Sequence of chain 1.B:
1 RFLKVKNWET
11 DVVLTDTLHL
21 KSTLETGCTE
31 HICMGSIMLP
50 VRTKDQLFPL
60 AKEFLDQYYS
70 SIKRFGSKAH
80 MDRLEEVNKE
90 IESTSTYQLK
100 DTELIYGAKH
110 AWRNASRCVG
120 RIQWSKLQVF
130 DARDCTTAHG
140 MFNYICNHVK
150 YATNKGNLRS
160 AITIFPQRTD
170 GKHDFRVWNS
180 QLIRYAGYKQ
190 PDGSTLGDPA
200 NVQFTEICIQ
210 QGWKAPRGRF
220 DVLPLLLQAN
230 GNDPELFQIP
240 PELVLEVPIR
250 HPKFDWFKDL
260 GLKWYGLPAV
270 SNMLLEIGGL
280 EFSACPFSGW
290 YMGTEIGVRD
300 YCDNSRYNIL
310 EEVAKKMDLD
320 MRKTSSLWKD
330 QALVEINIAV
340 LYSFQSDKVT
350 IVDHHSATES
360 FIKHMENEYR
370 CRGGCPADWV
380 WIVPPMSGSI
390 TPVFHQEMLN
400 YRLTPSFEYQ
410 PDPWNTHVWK

Binding-site contacts:
Ligand atom C4 contacts residue VAL269 of chain 1.B at 3.2 Å (hydrophobic).
Ligand atom C2 contacts residue HEM1 of chain 1.I at 3.8 Å.
Ligand atom S contacts residue GLY288 of chain 1.B at 4.2 Å.
Ligand atom C2' contacts residue PRO267 of chain 1.B at 3.9 Å (hydrophobic).
Ligand atom N1 contacts residue PRO267 of chain 1.B at 4.1 Å.
Ligand atom C contacts residue GLU294 of chain 1.B at 3.7 Å.
Ligand atom S contacts residue HEM1 of chain 1.I at 3.4 Å.
Ligand atom C contacts residue HEM1 of chain 1.I at 3.9 Å.
Ligand atom C2' contacts residue GLY288 of chain 1.B at 3.9 Å.
Ligand atom C2 contacts residue VAL269 of chain 1.B at 4.2 Å (hydrophobic).
Ligand atom C6 contacts residue HEM1 of chain 1.I at 3.6 Å.
Ligand atom C2' contacts residue SER287 of chain 1.B at 3.7 Å.
Ligand atom C1 contacts residue HEM1 of chain 1.I at 3.8 Å.
Ligand atom N2 contacts residue HEM1 of chain 1.I at 4.2 Å.
Ligand atom C5 contacts residue HEM1 of chain 1.I at 3.6 Å.
Ligand atom N1 contacts residue TYR290 of chain 1.B at 3.8 Å.
Ligand atom C1' contacts residue GLY288 of chain 1.B at 3.6 Å.
Ligand atom N1 contacts residue MET291 of chain 1.B at 4.3 Å.
Ligand atom C3 contacts residue HEM1 of chain 1.I at 3.7 Å.
Ligand atom N2 contacts residue GLU294 of chain 1.B at 2.9 Å (salt-bridge).
Ligand atom N1 contacts residue HEM1 of chain 1.I at 3.5 Å.
Ligand atom C contacts residue PRO267 of chain 1.B at 3.9 Å (hydrophobic).
Ligand atom C5 contacts residue VAL269 of chain 1.B at 3.4 Å (hydrophobic).
Ligand atom C2' contacts residue VAL269 of chain 1.B at 4.1 Å (hydrophobic).
Ligand atom C contacts residue TRP289 of chain 1.B at 4.1 Å (hydrophobic).
Ligand atom C1' contacts residue PHE286 of chain 1.B at 4.3 Å (hydrophobic).
Ligand atom N1 contacts residue TRP289 of chain 1.B at 3.1 Å (h-bond).
Ligand atom C2' contacts residue PHE286 of chain 1.B at 3.4 Å (hydrophobic).
Ligand atom C1' contacts residue SER287 of chain 1.B at 4.1 Å.
Ligand atom C3 contacts residue VAL269 of chain 1.B at 3.7 Å (hydrophobic).
Ligand atom C6 contacts residue VAL269 of chain 1.B at 4.0 Å (hydrophobic).
Ligand atom N2 contacts residue PRO267 of chain 1.B at 4.1 Å.
Ligand atom S contacts residue PRO267 of chain 1.B at 4.1 Å.
Ligand atom C2 contacts residue GLU294 of chain 1.B at 3.5 Å.
Ligand atom N1 contacts residue GLU294 of chain 1.B at 2.7 Å (salt-bridge).
Ligand atom C1' contacts residue PRO267 of chain 1.B at 3.1 Å (hydrophobic).
Ligand atom C3 contacts residue GLN180 of chain 1.B at 4.2 Å.
Ligand atom C1 contacts residue GLU294 of chain 1.B at 3.5 Å.
Ligand atom C4 contacts residue HEM1 of chain 1.I at 3.9 Å.
Ligand atom C2' contacts residue HEM1 of chain 1.I at 3.9 Å.

A protein and the small-molecule ligand that binds it are described below.
Small molecule (SMILES): CCSC(N)=Nc1ccccc1